Sequence of chain 1.P:
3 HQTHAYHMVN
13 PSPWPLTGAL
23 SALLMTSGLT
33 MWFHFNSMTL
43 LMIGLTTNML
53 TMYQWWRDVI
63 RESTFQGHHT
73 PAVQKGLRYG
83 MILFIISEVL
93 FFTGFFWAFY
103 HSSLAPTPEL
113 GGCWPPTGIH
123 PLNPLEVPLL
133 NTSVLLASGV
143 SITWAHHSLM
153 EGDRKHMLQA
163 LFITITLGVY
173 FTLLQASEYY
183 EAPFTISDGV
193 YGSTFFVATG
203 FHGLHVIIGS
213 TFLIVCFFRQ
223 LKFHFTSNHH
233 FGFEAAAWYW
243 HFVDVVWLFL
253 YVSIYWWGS

The small molecule below binds the protein below.
Small molecule (SMILES): C[C@H](CCC(=O)O)[C@H]1CC[C@H]2[C@@H]3[C@H](O)C[C@@H]4C[C@H](O)CC[C@]4(C)[C@H]3C[C@H](O)[C@]12C

Binding-site contacts:
Ligand atom C16 contacts residue LEU160 of chain 1.P at 4.1 Å (hydrophobic).
Ligand atom C15 contacts residue LYS157 of chain 1.P at 4.4 Å.
Ligand atom O26 contacts residue ARG156 of chain 1.P at 2.7 Å (salt-bridge).
Ligand atom C6 contacts residue PHE164 of chain 1.P at 3.7 Å (hydrophobic).
Ligand atom C24 contacts residue PHE1 of chain 1.W at 3.7 Å (hydrophobic).
Ligand atom O25 contacts residue ARG156 of chain 1.P at 3.1 Å (salt-bridge).
Ligand atom C19 contacts residue PHE164 of chain 1.P at 3.5 Å (hydrophobic).
Ligand atom C7 contacts residue LEU160 of chain 1.P at 4.5 Å (hydrophobic).
Ligand atom C10 contacts residue PHE164 of chain 1.P at 4.3 Å (hydrophobic).
Ligand atom C6 contacts residue LEU160 of chain 1.P at 4.3 Å (hydrophobic).
Ligand atom C4 contacts residue PHE164 of chain 1.P at 4.4 Å (hydrophobic).
Ligand atom C21 contacts residue PHE1 of chain 1.W at 3.6 Å (hydrophobic).
Ligand atom O25 contacts residue PHE1 of chain 1.W at 2.8 Å (h-bond).
Ligand atom C5 contacts residue PHE164 of chain 1.P at 3.7 Å (hydrophobic).
Ligand atom C18 contacts residue LEU223 of chain 1.P at 3.4 Å (hydrophobic).
Ligand atom C15 contacts residue LEU160 of chain 1.P at 4.1 Å (hydrophobic).
Ligand atom C6 contacts residue GLN161 of chain 1.P at 4.0 Å.
Ligand atom C19 contacts residue PHE219 of chain 1.P at 3.8 Å (hydrophobic).
Ligand atom C7 contacts residue GLN161 of chain 1.P at 4.1 Å.
Ligand atom C18 contacts residue LEU160 of chain 1.P at 3.9 Å (hydrophobic).
Ligand atom C3 contacts residue PHE164 of chain 1.P at 4.2 Å (hydrophobic).
Ligand atom C23 contacts residue PHE1 of chain 1.W at 3.9 Å (hydrophobic).
Ligand atom C24 contacts residue ARG156 of chain 1.P at 3.6 Å.
Ligand atom O7 contacts residue GLN161 of chain 1.P at 3.8 Å.
Ligand atom C2 contacts residue PHE164 of chain 1.P at 4.0 Å (hydrophobic).

Sequence of chain 1.W:
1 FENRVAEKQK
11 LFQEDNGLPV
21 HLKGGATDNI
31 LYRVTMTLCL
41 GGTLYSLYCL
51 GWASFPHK